Binding-site contacts:
Ligand atom C4 contacts residue ASN798 of chain 1.C at 4.2 Å.
Ligand atom C8 contacts residue PHE814 of chain 1.C at 4.3 Å (hydrophobic).
Ligand atom C1 contacts residue SER800 of chain 1.C at 3.4 Å.
Ligand atom C1 contacts residue ASN798 of chain 1.C at 1.4 Å.
Ligand atom C2 contacts residue ASN798 of chain 1.C at 2.5 Å.
Ligand atom N2 contacts residue ASN798 of chain 1.C at 2.9 Å (h-bond).
Ligand atom C1 contacts residue GLN801 of chain 1.C at 4.1 Å.
Ligand atom C8 contacts residue ASN798 of chain 1.C at 4.1 Å.
Ligand atom O5 contacts residue GLN801 of chain 1.C at 3.4 Å (h-bond).
Ligand atom O5 contacts residue ASN798 of chain 1.C at 2.4 Å (h-bond).
Ligand atom C5 contacts residue ASN798 of chain 1.C at 3.7 Å.
Ligand atom O5 contacts residue SER800 of chain 1.C at 3.6 Å (h-bond).
Ligand atom C5 contacts residue GLN801 of chain 1.C at 3.5 Å.
Ligand atom C5 contacts residue SER800 of chain 1.C at 3.7 Å.
Ligand atom C6 contacts residue GLN801 of chain 1.C at 3.4 Å.
Ligand atom C3 contacts residue ASN798 of chain 1.C at 3.8 Å.
Ligand atom O7 contacts residue ASN798 of chain 1.C at 3.3 Å (h-bond).
Ligand atom C7 contacts residue ASN798 of chain 1.C at 3.3 Å.

The small molecule below binds the protein below.
Small molecule (SMILES): CC(=O)N[C@H]1[C@H](O[C@H]2[C@H](O)[C@@H](NC(C)=O)CO[C@@H]2CO)O[C@H](CO)[C@@H](O)[C@@H]1O

Sequence of chain 1.C:
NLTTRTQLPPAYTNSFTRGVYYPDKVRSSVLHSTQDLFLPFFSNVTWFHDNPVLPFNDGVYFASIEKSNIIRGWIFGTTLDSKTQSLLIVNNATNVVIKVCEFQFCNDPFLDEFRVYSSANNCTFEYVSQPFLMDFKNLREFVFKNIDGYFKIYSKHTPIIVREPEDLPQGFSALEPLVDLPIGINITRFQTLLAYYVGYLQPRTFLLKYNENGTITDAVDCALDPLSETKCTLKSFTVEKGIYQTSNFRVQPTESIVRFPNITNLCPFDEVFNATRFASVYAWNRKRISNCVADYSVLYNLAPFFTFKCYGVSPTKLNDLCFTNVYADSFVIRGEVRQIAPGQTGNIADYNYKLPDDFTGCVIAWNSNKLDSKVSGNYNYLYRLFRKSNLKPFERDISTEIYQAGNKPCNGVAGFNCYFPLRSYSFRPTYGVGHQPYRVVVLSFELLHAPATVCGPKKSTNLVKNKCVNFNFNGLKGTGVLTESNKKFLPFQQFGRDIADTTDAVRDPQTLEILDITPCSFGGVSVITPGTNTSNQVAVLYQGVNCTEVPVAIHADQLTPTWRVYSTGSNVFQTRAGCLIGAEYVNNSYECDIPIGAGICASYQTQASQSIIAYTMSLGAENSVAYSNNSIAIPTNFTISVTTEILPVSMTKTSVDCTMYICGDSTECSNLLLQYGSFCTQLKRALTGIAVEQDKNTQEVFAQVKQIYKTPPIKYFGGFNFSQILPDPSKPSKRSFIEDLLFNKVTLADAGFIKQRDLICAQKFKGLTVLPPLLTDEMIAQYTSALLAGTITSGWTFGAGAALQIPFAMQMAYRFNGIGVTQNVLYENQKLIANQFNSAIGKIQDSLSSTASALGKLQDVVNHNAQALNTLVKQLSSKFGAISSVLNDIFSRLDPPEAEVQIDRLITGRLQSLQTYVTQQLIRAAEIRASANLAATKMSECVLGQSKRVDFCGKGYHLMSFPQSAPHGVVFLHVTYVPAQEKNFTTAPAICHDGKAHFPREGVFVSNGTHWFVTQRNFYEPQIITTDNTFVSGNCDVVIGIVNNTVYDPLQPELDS